Binding-site contacts:
Ligand atom O contacts residue PRO32 of chain 1.B at 4.0 Å.
Ligand atom C contacts residue GLU34 of chain 1.B at 3.8 Å.
Ligand atom CD1 contacts residue TYR76 of chain 1.C at 3.2 Å (hydrophobic).
Ligand atom CG contacts residue PRO32 of chain 1.B at 3.8 Å (hydrophobic).
Ligand atom CA contacts residue PRO32 of chain 1.C at 4.0 Å (hydrophobic).
Ligand atom OXT contacts residue PRO32 of chain 1.B at 2.4 Å.
Ligand atom CE2 contacts residue LEU31 of chain 1.B at 3.8 Å (hydrophobic).
Ligand atom CD1 contacts residue GLU34 of chain 1.C at 3.9 Å.
Ligand atom CD1 contacts residue LEU31 of chain 1.B at 3.4 Å (hydrophobic).
Ligand atom CE3 contacts residue PRO32 of chain 1.C at 3.6 Å (hydrophobic).
Ligand atom CZ2 contacts residue GLN30 of chain 1.B at 3.8 Å.
Ligand atom CZ3 contacts residue GLU34 of chain 1.C at 3.3 Å.
Ligand atom O contacts residue GLU34 of chain 1.B at 2.9 Å (salt-bridge).
Ligand atom O contacts residue ILE33 of chain 1.B at 3.3 Å (h-bond).
Ligand atom C contacts residue ILE33 of chain 1.B at 3.2 Å (hydrophobic).
Ligand atom O contacts residue TYR76 of chain 1.B at 3.6 Å (h-bond).
Ligand atom CD1 contacts residue PRO32 of chain 1.B at 3.9 Å (hydrophobic).
Ligand atom OXT contacts residue ILE33 of chain 1.B at 2.7 Å (h-bond).
Ligand atom CG contacts residue ILE33 of chain 1.B at 4.2 Å (hydrophobic).
Ligand atom CD2 contacts residue PRO32 of chain 1.B at 3.7 Å (hydrophobic).
Ligand atom NE1 contacts residue GLU34 of chain 1.C at 4.0 Å.
Ligand atom CD1 contacts residue PHE79 of chain 1.B at 3.5 Å (hydrophobic).
Ligand atom CZ2 contacts residue PRO32 of chain 1.B at 3.9 Å (hydrophobic).
Ligand atom CA contacts residue ILE33 of chain 1.C at 3.6 Å (hydrophobic).
Ligand atom NE1 contacts residue LEU31 of chain 1.B at 3.0 Å (h-bond).
Ligand atom CB contacts residue ILE33 of chain 1.B at 4.2 Å (hydrophobic).
Ligand atom CB contacts residue TYR76 of chain 1.C at 3.1 Å (hydrophobic).
Ligand atom CH2 contacts residue GLU34 of chain 1.C at 4.1 Å.
Ligand atom N contacts residue ILE33 of chain 1.C at 3.2 Å (h-bond).
Ligand atom CG contacts residue TYR76 of chain 1.C at 3.3 Å (hydrophobic).
Ligand atom CE2 contacts residue PRO32 of chain 1.B at 3.7 Å (hydrophobic).
Ligand atom CZ3 contacts residue PRO32 of chain 1.C at 4.1 Å (hydrophobic).
Ligand atom OXT contacts residue GLU34 of chain 1.B at 3.8 Å.
Ligand atom N contacts residue PRO32 of chain 1.C at 3.9 Å.
Ligand atom NE1 contacts residue PRO32 of chain 1.B at 3.8 Å.
Ligand atom N contacts residue TYR76 of chain 1.C at 4.1 Å.
Ligand atom CE3 contacts residue GLU34 of chain 1.C at 3.5 Å.
Ligand atom CZ2 contacts residue LEU31 of chain 1.B at 4.2 Å (hydrophobic).
Ligand atom N contacts residue TYR76 of chain 1.B at 3.6 Å.
Ligand atom C contacts residue PRO32 of chain 1.B at 3.5 Å (hydrophobic).

This small molecule binds to this protein.
Small molecule (SMILES): N[C@@H](Cc1c[nH]c2ccccc12)C(=O)O

Sequence of chain 1.C:
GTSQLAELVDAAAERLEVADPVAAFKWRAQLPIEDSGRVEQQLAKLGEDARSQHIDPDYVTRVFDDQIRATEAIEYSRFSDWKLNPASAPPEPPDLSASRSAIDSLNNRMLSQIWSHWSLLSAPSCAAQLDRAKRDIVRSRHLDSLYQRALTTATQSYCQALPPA

Sequence of chain 1.B:
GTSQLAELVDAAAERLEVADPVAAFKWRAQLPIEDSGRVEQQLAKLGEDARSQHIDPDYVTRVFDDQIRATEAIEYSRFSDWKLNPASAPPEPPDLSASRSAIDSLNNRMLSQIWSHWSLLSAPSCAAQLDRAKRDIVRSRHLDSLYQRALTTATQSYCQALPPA